Sequence of chain 1.E:
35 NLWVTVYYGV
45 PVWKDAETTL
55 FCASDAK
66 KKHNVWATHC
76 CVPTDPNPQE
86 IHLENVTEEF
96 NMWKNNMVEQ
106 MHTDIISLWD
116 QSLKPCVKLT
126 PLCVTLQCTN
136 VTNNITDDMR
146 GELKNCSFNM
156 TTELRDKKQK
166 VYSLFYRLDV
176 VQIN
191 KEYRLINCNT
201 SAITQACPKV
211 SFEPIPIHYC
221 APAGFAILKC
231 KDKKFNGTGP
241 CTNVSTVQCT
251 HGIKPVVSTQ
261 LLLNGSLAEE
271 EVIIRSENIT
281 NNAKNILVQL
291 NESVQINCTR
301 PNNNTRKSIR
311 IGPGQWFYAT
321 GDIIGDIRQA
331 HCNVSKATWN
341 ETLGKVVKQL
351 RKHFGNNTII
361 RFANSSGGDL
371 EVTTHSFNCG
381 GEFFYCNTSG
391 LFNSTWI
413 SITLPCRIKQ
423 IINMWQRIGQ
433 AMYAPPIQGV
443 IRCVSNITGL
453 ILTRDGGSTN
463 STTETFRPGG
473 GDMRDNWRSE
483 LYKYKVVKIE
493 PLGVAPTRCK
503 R

This small molecule binds to this protein.
Small molecule (SMILES): CC(=O)N[C@@H]1[C@@H](O)[C@H](O)[C@@H](CO)O[C@H]1O

Binding-site contacts:
Ligand atom O5 contacts residue ARG194 of chain 1.A at 3.5 Å (salt-bridge).
Ligand atom N2 contacts residue THR200 of chain 1.A at 4.0 Å.
Ligand atom C3 contacts residue ASN199 of chain 1.A at 3.9 Å.
Ligand atom C2 contacts residue ASN199 of chain 1.A at 2.6 Å.
Ligand atom C8 contacts residue ASN199 of chain 1.A at 3.4 Å.
Ligand atom N2 contacts residue ASN199 of chain 1.A at 3.0 Å (h-bond).
Ligand atom O7 contacts residue ASN199 of chain 1.A at 3.4 Å (h-bond).
Ligand atom C8 contacts residue THR200 of chain 1.A at 3.3 Å.
Ligand atom C6 contacts residue VAL176 of chain 1.A at 4.4 Å (hydrophobic).
Ligand atom C1 contacts residue ASN199 of chain 1.A at 1.5 Å.
Ligand atom C7 contacts residue THR200 of chain 1.A at 4.1 Å.
Ligand atom C1 contacts residue ARG194 of chain 1.A at 3.9 Å.
Ligand atom O7 contacts residue ARG310 of chain 1.E at 3.0 Å (salt-bridge).
Ligand atom C4 contacts residue ASN199 of chain 1.A at 4.4 Å.
Ligand atom O5 contacts residue ASN199 of chain 1.A at 2.5 Å (h-bond).
Ligand atom C7 contacts residue ASN199 of chain 1.A at 3.4 Å.
Ligand atom C5 contacts residue ASN199 of chain 1.A at 3.8 Å.
Ligand atom C7 contacts residue ARG310 of chain 1.E at 3.8 Å.
Ligand atom C8 contacts residue ARG310 of chain 1.E at 3.8 Å.

Sequence of chain 1.A:
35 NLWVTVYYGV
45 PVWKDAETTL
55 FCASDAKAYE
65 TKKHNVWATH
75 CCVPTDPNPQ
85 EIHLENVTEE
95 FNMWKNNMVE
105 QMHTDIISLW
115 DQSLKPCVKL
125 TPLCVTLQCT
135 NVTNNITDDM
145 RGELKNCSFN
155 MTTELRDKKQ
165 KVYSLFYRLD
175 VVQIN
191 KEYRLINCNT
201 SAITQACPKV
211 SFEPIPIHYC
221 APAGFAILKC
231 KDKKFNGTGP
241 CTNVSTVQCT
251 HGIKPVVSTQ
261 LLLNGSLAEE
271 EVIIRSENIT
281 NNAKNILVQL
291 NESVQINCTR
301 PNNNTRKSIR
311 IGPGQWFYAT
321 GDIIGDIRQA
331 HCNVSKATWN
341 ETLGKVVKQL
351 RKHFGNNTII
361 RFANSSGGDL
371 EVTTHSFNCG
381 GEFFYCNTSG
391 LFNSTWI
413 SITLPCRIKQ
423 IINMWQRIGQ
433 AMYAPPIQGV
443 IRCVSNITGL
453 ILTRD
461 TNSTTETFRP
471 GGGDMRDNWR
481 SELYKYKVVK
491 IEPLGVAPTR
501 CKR